This small molecule binds to this protein.
Small molecule (SMILES): CC(=O)N[C@H]1[C@H](O[C@H]2[C@H](O)[C@@H](NC(C)=O)CO[C@@H]2CO)O[C@H](CO)[C@@H](O)[C@@H]1O

Binding-site contacts:
Ligand atom C3 contacts residue ARG363 of chain 1.D at 4.3 Å.
Ligand atom O5 contacts residue HIS213 of chain 1.D at 3.8 Å.
Ligand atom C8 contacts residue LYS358 of chain 1.D at 4.1 Å.
Ligand atom C7 contacts residue GLU356 of chain 1.D at 3.5 Å.
Ligand atom N2 contacts residue LYS358 of chain 1.D at 4.3 Å.
Ligand atom C6 contacts residue TYR126 of chain 1.D at 4.0 Å (hydrophobic).
Ligand atom C2 contacts residue ARG363 of chain 1.D at 4.5 Å.
Ligand atom C5 contacts residue HIS213 of chain 1.D at 4.0 Å.
Ligand atom C4 contacts residue ASN235 of chain 1.D at 3.8 Å.
Ligand atom N2 contacts residue GLU356 of chain 1.D at 2.3 Å (salt-bridge).
Ligand atom O3 contacts residue GLU356 of chain 1.D at 4.2 Å.
Ligand atom N2 contacts residue ASN235 of chain 1.D at 3.4 Å (h-bond).
Ligand atom O4 contacts residue TYR126 of chain 1.D at 3.8 Å.
Ligand atom C7 contacts residue ARG363 of chain 1.D at 4.0 Å.
Ligand atom O5 contacts residue ASN235 of chain 1.D at 1.5 Å (h-bond).
Ligand atom O7 contacts residue LYS358 of chain 1.D at 3.6 Å.
Ligand atom O7 contacts residue TYR126 of chain 1.D at 1.6 Å.
Ligand atom C5 contacts residue GLU356 of chain 1.D at 4.0 Å.
Ligand atom C2 contacts residue GLU356 of chain 1.D at 2.6 Å.
Ligand atom C5 contacts residue ASN235 of chain 1.D at 2.9 Å.
Ligand atom C7 contacts residue ASN235 of chain 1.D at 4.3 Å.
Ligand atom C2 contacts residue TYR126 of chain 1.D at 4.4 Å (hydrophobic).
Ligand atom C7 contacts residue LYS358 of chain 1.D at 3.8 Å.
Ligand atom C8 contacts residue GLU356 of chain 1.D at 4.0 Å.
Ligand atom C3 contacts residue GLU356 of chain 1.D at 3.1 Å.
Ligand atom C8 contacts residue TYR126 of chain 1.D at 3.5 Å (hydrophobic).
Ligand atom C6 contacts residue ASN235 of chain 1.D at 3.7 Å.
Ligand atom C5 contacts residue TYR126 of chain 1.D at 4.0 Å (hydrophobic).
Ligand atom C4 contacts residue GLU356 of chain 1.D at 4.1 Å.
Ligand atom C1 contacts residue GLU356 of chain 1.D at 2.4 Å.
Ligand atom C6 contacts residue HIS213 of chain 1.D at 3.4 Å.
Ligand atom C8 contacts residue ARG363 of chain 1.D at 3.7 Å.
Ligand atom C3 contacts residue ASN235 of chain 1.D at 3.7 Å.
Ligand atom C2 contacts residue ASN235 of chain 1.D at 2.5 Å.
Ligand atom N2 contacts residue TYR126 of chain 1.D at 3.9 Å.
Ligand atom O3 contacts residue ARG363 of chain 1.D at 4.4 Å.
Ligand atom C7 contacts residue TYR126 of chain 1.D at 2.7 Å (hydrophobic).
Ligand atom C1 contacts residue ASN235 of chain 1.D at 1.4 Å.
Ligand atom N2 contacts residue ARG363 of chain 1.D at 3.5 Å (salt-bridge).
Ligand atom O5 contacts residue GLU356 of chain 1.D at 3.6 Å.

Sequence of chain 1.D:
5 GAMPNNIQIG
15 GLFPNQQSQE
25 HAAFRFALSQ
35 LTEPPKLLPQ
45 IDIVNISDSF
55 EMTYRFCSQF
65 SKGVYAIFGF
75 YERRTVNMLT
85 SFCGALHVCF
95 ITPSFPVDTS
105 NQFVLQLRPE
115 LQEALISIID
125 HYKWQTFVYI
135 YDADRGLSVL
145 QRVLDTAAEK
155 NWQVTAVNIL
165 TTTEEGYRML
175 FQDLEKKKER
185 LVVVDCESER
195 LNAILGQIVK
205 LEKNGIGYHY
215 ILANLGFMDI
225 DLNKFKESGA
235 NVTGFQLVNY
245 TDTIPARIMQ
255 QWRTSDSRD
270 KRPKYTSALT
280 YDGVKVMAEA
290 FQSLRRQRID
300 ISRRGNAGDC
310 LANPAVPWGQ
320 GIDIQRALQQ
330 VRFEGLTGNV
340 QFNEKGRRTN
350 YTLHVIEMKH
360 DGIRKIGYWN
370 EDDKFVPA